This small molecule binds to this protein.
Small molecule (SMILES): O=P(O)(O)C(c1ccccc1)P(=O)(O)O

Sequence of chain 1.A:
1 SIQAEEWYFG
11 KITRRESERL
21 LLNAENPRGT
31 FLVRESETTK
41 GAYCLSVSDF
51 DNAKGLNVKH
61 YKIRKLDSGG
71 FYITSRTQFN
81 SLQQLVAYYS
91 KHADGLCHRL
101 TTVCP

Binding-site contacts:
Ligand atom C2 contacts residue CYS44 of chain 1.A at 3.5 Å (hydrophobic).
Ligand atom P9 contacts residue THR38 of chain 1.A at 3.6 Å.
Ligand atom C6 contacts residue HIS60 of chain 1.A at 4.0 Å.
Ligand atom C5 contacts residue ARG14 of chain 1.A at 3.1 Å.
Ligand atom O12 contacts residue SER36 of chain 1.A at 2.3 Å (h-bond).
Ligand atom O12 contacts residue THR38 of chain 1.A at 4.1 Å.
Ligand atom P8 contacts residue ARG14 of chain 1.A at 4.0 Å.
Ligand atom O13 contacts residue THR39 of chain 1.A at 3.8 Å.
Ligand atom C7 contacts residue ARG14 of chain 1.A at 3.8 Å.
Ligand atom C3 contacts residue CYS44 of chain 1.A at 4.0 Å (hydrophobic).
Ligand atom P9 contacts residue LYS62 of chain 1.A at 3.9 Å.
Ligand atom O16 contacts residue GLU37 of chain 1.A at 2.9 Å (salt-bridge).
Ligand atom C4 contacts residue ARG14 of chain 1.A at 3.6 Å.
Ligand atom O16 contacts residue SER36 of chain 1.A at 3.6 Å.
Ligand atom C2 contacts residue TYR61 of chain 1.A at 3.9 Å (hydrophobic).
Ligand atom C6 contacts residue ARG14 of chain 1.A at 3.7 Å.
Ligand atom C4 contacts residue LYS62 of chain 1.A at 4.0 Å.
Ligand atom O13 contacts residue THR38 of chain 1.A at 3.6 Å.
Ligand atom P8 contacts residue GLU37 of chain 1.A at 4.0 Å.
Ligand atom O16 contacts residue ARG34 of chain 1.A at 2.9 Å (salt-bridge).
Ligand atom O12 contacts residue THR39 of chain 1.A at 3.0 Å (h-bond).
Ligand atom P8 contacts residue ARG34 of chain 1.A at 3.8 Å.
Ligand atom O15 contacts residue ARG14 of chain 1.A at 2.7 Å (salt-bridge).
Ligand atom O12 contacts residue GLU37 of chain 1.A at 4.1 Å.
Ligand atom O11 contacts residue SER36 of chain 1.A at 3.6 Å.
Ligand atom C1 contacts residue TYR61 of chain 1.A at 3.8 Å (hydrophobic).
Ligand atom O11 contacts residue THR39 of chain 1.A at 4.2 Å.
Ligand atom O11 contacts residue THR38 of chain 1.A at 2.7 Å (h-bond).
Ligand atom C1 contacts residue LYS62 of chain 1.A at 3.5 Å.
Ligand atom O14 contacts residue ARG14 of chain 1.A at 4.2 Å.
Ligand atom P9 contacts residue SER36 of chain 1.A at 3.5 Å.
Ligand atom O11 contacts residue GLU37 of chain 1.A at 3.7 Å.
Ligand atom C3 contacts residue LYS62 of chain 1.A at 3.6 Å.
Ligand atom O15 contacts residue ARG34 of chain 1.A at 2.8 Å (salt-bridge).
Ligand atom O14 contacts residue GLU37 of chain 1.A at 3.4 Å.
Ligand atom C2 contacts residue LYS62 of chain 1.A at 3.7 Å.
Ligand atom O12 contacts residue LYS62 of chain 1.A at 3.2 Å.
Ligand atom P9 contacts residue THR39 of chain 1.A at 3.9 Å.
Ligand atom C1 contacts residue HIS60 of chain 1.A at 3.7 Å.
Ligand atom O13 contacts residue LYS62 of chain 1.A at 3.3 Å (salt-bridge).